A small-molecule ligand and the protein it binds are described below.
Small molecule (SMILES): OC[C@H]1O[C@H](O[C@H]2[C@H](O)[C@@H](O)[C@@H](O)O[C@@H]2CO)[C@H](O)[C@@H](O)[C@@H]1O

Binding-site contacts:
Ligand atom C3 contacts residue TRP457 of chain 4.A at 4.0 Å (hydrophobic).
Ligand atom O3 contacts residue TRP457 of chain 4.A at 3.5 Å (h-bond).
Ligand atom C2 contacts residue TRP457 of chain 4.A at 4.0 Å (hydrophobic).
Ligand atom O6 contacts residue TYR272 of chain 4.A at 3.4 Å.
Ligand atom C1 contacts residue TRP347 of chain 4.A at 3.7 Å (hydrophobic).
Ligand atom O2 contacts residue ALA180 of chain 4.A at 3.5 Å.
Ligand atom C2 contacts residue LYS132 of chain 4.A at 3.7 Å.
Ligand atom O2 contacts residue TRP179 of chain 4.A at 3.4 Å (h-bond).
Ligand atom O3 contacts residue TRP179 of chain 4.A at 3.8 Å.
Ligand atom O3 contacts residue ALA180 of chain 4.A at 3.4 Å.
Ligand atom O5 contacts residue TYR272 of chain 4.A at 3.1 Å.
Ligand atom O1 contacts residue ASP131 of chain 4.A at 2.7 Å (salt-bridge).
Ligand atom O3 contacts residue ASP182 of chain 4.A at 2.7 Å (salt-bridge).
Ligand atom C1 contacts residue LYS132 of chain 4.A at 3.8 Å.
Ligand atom O2 contacts residue GLU228 of chain 4.A at 3.0 Å (salt-bridge).
Ligand atom O2 contacts residue ASP182 of chain 4.A at 2.7 Å (salt-bridge).
Ligand atom O2 contacts residue TRP347 of chain 4.A at 3.9 Å.
Ligand atom C1 contacts residue TYR272 of chain 4.A at 3.6 Å (hydrophobic).
Ligand atom O2 contacts residue LYS132 of chain 4.A at 2.7 Å (salt-bridge).
Ligand atom C2 contacts residue GLU228 of chain 4.A at 3.9 Å.
Ligand atom O1 contacts residue LYS132 of chain 4.A at 2.8 Å (salt-bridge).
Ligand atom C4 contacts residue TYR272 of chain 4.A at 4.0 Å (hydrophobic).
Ligand atom C6 contacts residue TRP457 of chain 4.A at 3.8 Å (hydrophobic).
Ligand atom C2 contacts residue ASP182 of chain 4.A at 3.5 Å.
Ligand atom C2 contacts residue TRP347 of chain 4.A at 3.8 Å (hydrophobic).
Ligand atom C1 contacts residue ASP131 of chain 4.A at 3.6 Å.
Ligand atom O6 contacts residue PRO271 of chain 4.A at 3.4 Å.
Ligand atom C6 contacts residue PRO271 of chain 4.A at 3.7 Å (hydrophobic).
Ligand atom C4 contacts residue TRP457 of chain 4.A at 3.7 Å (hydrophobic).
Ligand atom O6 contacts residue PHE273 of chain 4.A at 3.6 Å.
Ligand atom O1 contacts residue ASN129 of chain 4.A at 3.6 Å.
Ligand atom C3 contacts residue TRP179 of chain 4.A at 3.7 Å (hydrophobic).
Ligand atom O4 contacts residue TRP179 of chain 4.A at 3.8 Å.
Ligand atom O6 contacts residue GLU270 of chain 4.A at 2.8 Å (salt-bridge).
Ligand atom C3 contacts residue ASP182 of chain 4.A at 3.7 Å.
Ligand atom O3 contacts residue ARG183 of chain 4.A at 3.2 Å (salt-bridge).
Ligand atom O4 contacts residue ARG183 of chain 4.A at 3.1 Å (salt-bridge).
Ligand atom C6 contacts residue GLU270 of chain 4.A at 3.6 Å.
Ligand atom O4 contacts residue ARG461 of chain 4.A at 3.9 Å.
Ligand atom C6 contacts residue TYR272 of chain 4.A at 3.7 Å (hydrophobic).

Sequence of chain 4.A:
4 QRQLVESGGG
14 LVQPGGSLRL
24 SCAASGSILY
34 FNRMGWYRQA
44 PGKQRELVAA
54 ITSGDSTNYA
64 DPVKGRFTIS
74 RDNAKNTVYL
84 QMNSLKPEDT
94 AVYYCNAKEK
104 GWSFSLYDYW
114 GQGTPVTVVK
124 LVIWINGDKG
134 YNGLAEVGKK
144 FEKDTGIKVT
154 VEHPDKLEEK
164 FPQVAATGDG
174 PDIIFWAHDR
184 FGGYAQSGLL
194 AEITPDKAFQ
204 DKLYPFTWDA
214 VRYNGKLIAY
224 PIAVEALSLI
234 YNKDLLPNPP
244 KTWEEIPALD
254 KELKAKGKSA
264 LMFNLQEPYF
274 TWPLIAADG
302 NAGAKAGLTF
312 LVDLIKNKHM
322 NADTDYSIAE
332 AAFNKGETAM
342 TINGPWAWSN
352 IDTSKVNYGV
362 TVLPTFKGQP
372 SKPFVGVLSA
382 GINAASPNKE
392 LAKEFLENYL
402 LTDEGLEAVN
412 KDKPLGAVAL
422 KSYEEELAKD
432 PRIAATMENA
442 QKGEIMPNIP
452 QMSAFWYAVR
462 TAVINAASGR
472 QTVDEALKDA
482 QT